Binding-site contacts:
Ligand atom C9 contacts residue TRP119 of chain 56.A at 4.3 Å (hydrophobic).
Ligand atom C11 contacts residue GLN132 of chain 56.A at 4.3 Å.
Ligand atom C7 contacts residue ALA118 of chain 56.A at 3.6 Å (hydrophobic).
Ligand atom O8 contacts residue TRP119 of chain 56.A at 3.8 Å.
Ligand atom O1A contacts residue ALA118 of chain 56.A at 4.5 Å.
Ligand atom C4 contacts residue ALA118 of chain 56.A at 4.0 Å (hydrophobic).
Ligand atom C10 contacts residue GLN65 of chain 57.A at 4.5 Å.
Ligand atom N5 contacts residue ALA118 of chain 56.A at 2.8 Å (h-bond).
Ligand atom O1B contacts residue ARG129 of chain 56.A at 3.9 Å.
Ligand atom O10 contacts residue ALA64 of chain 57.A at 3.8 Å.
Ligand atom C8 contacts residue GLN120 of chain 56.A at 4.1 Å.
Ligand atom C8 contacts residue ALA118 of chain 56.A at 4.3 Å (hydrophobic).
Ligand atom O8 contacts residue ALA118 of chain 56.A at 3.8 Å.
Ligand atom C5 contacts residue ALA118 of chain 56.A at 3.6 Å (hydrophobic).
Ligand atom C11 contacts residue TRP119 of chain 56.A at 4.4 Å (hydrophobic).
Ligand atom C10 contacts residue ALA64 of chain 57.A at 4.5 Å (hydrophobic).
Ligand atom O8 contacts residue GLN120 of chain 56.A at 2.8 Å (h-bond).
Ligand atom O9 contacts residue THR42 of chain 57.A at 4.0 Å.
Ligand atom C10 contacts residue ALA118 of chain 56.A at 3.8 Å (hydrophobic).
Ligand atom O10 contacts residue GLN65 of chain 57.A at 4.0 Å.
Ligand atom O1A contacts residue ARG129 of chain 56.A at 3.3 Å (salt-bridge).
Ligand atom C11 contacts residue ALA118 of chain 56.A at 3.9 Å (hydrophobic).
Ligand atom C1 contacts residue ARG129 of chain 56.A at 4.0 Å.
Ligand atom O9 contacts residue GLN120 of chain 56.A at 3.5 Å (h-bond).
Ligand atom C11 contacts residue GLN65 of chain 57.A at 3.7 Å.
Ligand atom C6 contacts residue ALA118 of chain 56.A at 3.4 Å (hydrophobic).

A protein and the small-molecule ligand that binds it are described below.
Small molecule (SMILES): CC(=O)N[C@H]1[C@H]([C@H](O)[C@H](O)CO)O[C@@](O[C@H]2[C@@H](O)[C@@H](CO)O[C@@H](O[C@H]3[C@H](O)[C@@H](O)[C@@H](O)O[C@@H]3CO)[C@@H]2O)(C(=O)O)C[C@@H]1O

Sequence of chain 57.A:
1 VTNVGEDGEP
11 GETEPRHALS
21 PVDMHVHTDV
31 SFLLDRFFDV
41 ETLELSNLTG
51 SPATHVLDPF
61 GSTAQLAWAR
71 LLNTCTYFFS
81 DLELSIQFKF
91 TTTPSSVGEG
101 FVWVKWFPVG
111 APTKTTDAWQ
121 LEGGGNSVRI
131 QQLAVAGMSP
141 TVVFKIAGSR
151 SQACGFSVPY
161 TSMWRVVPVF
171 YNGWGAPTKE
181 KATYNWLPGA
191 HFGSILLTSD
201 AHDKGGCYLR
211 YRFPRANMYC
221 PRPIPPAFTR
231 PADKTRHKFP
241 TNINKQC

Sequence of chain 56.A:
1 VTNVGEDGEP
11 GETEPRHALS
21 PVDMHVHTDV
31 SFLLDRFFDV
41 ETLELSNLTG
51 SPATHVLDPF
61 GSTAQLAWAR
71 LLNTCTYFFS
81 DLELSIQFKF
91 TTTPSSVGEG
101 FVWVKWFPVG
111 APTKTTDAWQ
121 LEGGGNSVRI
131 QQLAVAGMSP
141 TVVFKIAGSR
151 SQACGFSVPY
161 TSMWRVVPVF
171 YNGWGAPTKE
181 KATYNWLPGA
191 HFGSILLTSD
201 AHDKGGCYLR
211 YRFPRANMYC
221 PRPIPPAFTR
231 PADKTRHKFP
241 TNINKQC